This small molecule binds to this protein.
Small molecule (SMILES): CN[C@@H]1C[C@H]2O[C@@](C)([C@@H]1OC)n1c3ccccc3c3c4c(c5c6c(n2c5c31)CCCC6)C(=O)NC4

Sequence of chain 1.A:
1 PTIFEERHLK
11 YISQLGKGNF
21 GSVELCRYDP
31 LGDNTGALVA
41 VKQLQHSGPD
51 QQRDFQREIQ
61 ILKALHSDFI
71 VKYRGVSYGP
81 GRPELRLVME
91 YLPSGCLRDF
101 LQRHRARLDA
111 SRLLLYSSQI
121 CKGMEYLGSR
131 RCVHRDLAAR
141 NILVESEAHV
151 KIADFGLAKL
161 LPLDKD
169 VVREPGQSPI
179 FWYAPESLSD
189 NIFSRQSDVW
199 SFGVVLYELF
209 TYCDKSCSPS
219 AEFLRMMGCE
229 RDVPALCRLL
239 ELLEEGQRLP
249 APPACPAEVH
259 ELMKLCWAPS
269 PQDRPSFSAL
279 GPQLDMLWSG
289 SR

Binding-site contacts:
Ligand atom OAD contacts residue LEU92 of chain 1.A at 2.9 Å (h-bond).
Ligand atom OAQ contacts residue ARG140 of chain 1.A at 3.6 Å.
Ligand atom CAC contacts residue GLY16 of chain 1.A at 3.8 Å.
Ligand atom CAU contacts residue LEU143 of chain 1.A at 3.5 Å (hydrophobic).
Ligand atom OAD contacts residue TYR91 of chain 1.A at 3.5 Å.
Ligand atom OAD contacts residue LEU143 of chain 1.A at 3.9 Å.
Ligand atom OAR contacts residue LEU15 of chain 1.A at 3.5 Å (h-bond).
Ligand atom CAB contacts residue ASN141 of chain 1.A at 3.9 Å.
Ligand atom CAA contacts residue ARG140 of chain 1.A at 3.4 Å.
Ligand atom CAK contacts residue LEU92 of chain 1.A at 3.6 Å (hydrophobic).
Ligand atom CAA contacts residue ARG98 of chain 1.A at 3.6 Å.
Ligand atom CAF contacts residue ASP154 of chain 1.A at 3.6 Å.
Ligand atom CAF contacts residue VAL23 of chain 1.A at 3.6 Å (hydrophobic).
Ligand atom NAP contacts residue GLU90 of chain 1.A at 2.9 Å (salt-bridge).
Ligand atom CAS contacts residue ALA40 of chain 1.A at 3.8 Å (hydrophobic).
Ligand atom CAZ contacts residue LEU143 of chain 1.A at 3.8 Å (hydrophobic).
Ligand atom CAM contacts residue ALA40 of chain 1.A at 3.5 Å (hydrophobic).
Ligand atom CBA contacts residue VAL23 of chain 1.A at 3.8 Å (hydrophobic).
Ligand atom CAB contacts residue ARG140 of chain 1.A at 3.8 Å.
Ligand atom OAR contacts residue GLY16 of chain 1.A at 3.4 Å.
Ligand atom CAG contacts residue MET89 of chain 1.A at 3.5 Å (hydrophobic).
Ligand atom NAP contacts residue LEU143 of chain 1.A at 3.4 Å.
Ligand atom CAH contacts residue VAL23 of chain 1.A at 3.2 Å (hydrophobic).
Ligand atom CAI contacts residue GLY95 of chain 1.A at 3.0 Å.
Ligand atom CAS contacts residue GLU90 of chain 1.A at 3.8 Å.
Ligand atom NAP contacts residue ALA40 of chain 1.A at 3.6 Å.
Ligand atom CAB contacts residue ALA153 of chain 1.A at 3.7 Å (hydrophobic).
Ligand atom CAI contacts residue LEU92 of chain 1.A at 3.6 Å (hydrophobic).
Ligand atom CAS contacts residue LEU143 of chain 1.A at 3.3 Å (hydrophobic).
Ligand atom NBH contacts residue VAL23 of chain 1.A at 3.8 Å.
Ligand atom CBE contacts residue LEU15 of chain 1.A at 3.2 Å (hydrophobic).
Ligand atom CAW contacts residue LEU143 of chain 1.A at 3.2 Å (hydrophobic).
Ligand atom CAY contacts residue VAL23 of chain 1.A at 3.3 Å (hydrophobic).
Ligand atom CAM contacts residue GLU90 of chain 1.A at 3.7 Å.
Ligand atom CAF contacts residue DTV1 of chain 1.B at 3.8 Å.
Ligand atom CAM contacts residue LEU143 of chain 1.A at 3.8 Å (hydrophobic).
Ligand atom CAJ contacts residue GLY95 of chain 1.A at 3.9 Å.
Ligand atom CAE contacts residue ASP154 of chain 1.A at 3.6 Å.
Ligand atom NAO contacts residue ARG140 of chain 1.A at 2.9 Å (salt-bridge).
Ligand atom CAX contacts residue VAL23 of chain 1.A at 3.6 Å (hydrophobic).